Binding-site contacts:
Ligand atom C43 contacts residue TBA1 of chain 3.H at 1.0 Å.
Ligand atom C13 contacts residue TBA1 of chain 3.H at 1.1 Å.
Ligand atom C12 contacts residue TBA1 of chain 4.H at 0.6 Å.
Ligand atom C32 contacts residue TBA1 of chain 2.H at 0.9 Å.
Ligand atom C34 contacts residue TBA1 of chain 4.H at 0.6 Å.
Ligand atom C22 contacts residue TBA1 of chain 3.H at 0.3 Å.
Ligand atom C42 contacts residue TBA1 of chain 4.H at 0.3 Å.
Ligand atom C21 contacts residue TBA1 of chain 2.H at 0.2 Å.
Ligand atom N1 contacts residue TBA1 of chain 3.H at 0.0 Å (h-bond).
Ligand atom C22 contacts residue TBA1 of chain 4.H at 0.5 Å.
Ligand atom C12 contacts residue TBA1 of chain 3.H at 0.5 Å.
Ligand atom C43 contacts residue TBA1 of chain 4.H at 1.2 Å.
Ligand atom C44 contacts residue TBA1 of chain 2.H at 0.2 Å.
Ligand atom C44 contacts residue TBA1 of chain 4.H at 0.6 Å.
Ligand atom C24 contacts residue TBA1 of chain 3.H at 0.6 Å.
Ligand atom C12 contacts residue TBA1 of chain 2.H at 0.9 Å.
Ligand atom C14 contacts residue TBA1 of chain 2.H at 0.8 Å.
Ligand atom C23 contacts residue TBA1 of chain 4.H at 0.9 Å.
Ligand atom C31 contacts residue TBA1 of chain 2.H at 0.4 Å.
Ligand atom C34 contacts residue TBA1 of chain 2.H at 0.8 Å.
Ligand atom N1 contacts residue TBA1 of chain 2.H at 0.0 Å (h-bond).
Ligand atom C34 contacts residue TBA1 of chain 3.H at 0.6 Å.
Ligand atom C32 contacts residue TBA1 of chain 3.H at 0.3 Å.
Ligand atom N1 contacts residue TBA1 of chain 4.H at 0.0 Å (h-bond).
Ligand atom C24 contacts residue TBA1 of chain 4.H at 1.2 Å.
Ligand atom C41 contacts residue TBA1 of chain 2.H at 0.2 Å.
Ligand atom C42 contacts residue TBA1 of chain 3.H at 0.6 Å.
Ligand atom C14 contacts residue TBA1 of chain 4.H at 1.0 Å.
Ligand atom C42 contacts residue TBA1 of chain 2.H at 0.1 Å.
Ligand atom C43 contacts residue TBA1 of chain 2.H at 0.1 Å.
Ligand atom C33 contacts residue TBA1 of chain 3.H at 1.3 Å.
Ligand atom C44 contacts residue TBA1 of chain 3.H at 1.1 Å.
Ligand atom C23 contacts residue TBA1 of chain 2.H at 0.1 Å.
Ligand atom C11 contacts residue TBA1 of chain 2.H at 0.4 Å.
Ligand atom C32 contacts residue TBA1 of chain 4.H at 0.3 Å.
Ligand atom C22 contacts residue TBA1 of chain 2.H at 0.1 Å.
Ligand atom C13 contacts residue TBA1 of chain 4.H at 1.1 Å.
Ligand atom C24 contacts residue TBA1 of chain 2.H at 0.2 Å.
Ligand atom C14 contacts residue TBA1 of chain 3.H at 0.9 Å.
Ligand atom C13 contacts residue TBA1 of chain 2.H at 1.0 Å.

Sequence of chain 3.C:
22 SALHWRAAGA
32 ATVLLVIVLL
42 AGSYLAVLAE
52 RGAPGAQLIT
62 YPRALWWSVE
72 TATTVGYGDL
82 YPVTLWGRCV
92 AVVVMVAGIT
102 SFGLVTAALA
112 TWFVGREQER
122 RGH

Sequence of chain 4.C:
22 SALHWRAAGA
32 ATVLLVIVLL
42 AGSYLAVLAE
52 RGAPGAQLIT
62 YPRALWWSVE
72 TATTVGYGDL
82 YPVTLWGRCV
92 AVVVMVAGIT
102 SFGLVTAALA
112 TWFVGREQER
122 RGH

A protein and the small-molecule ligand that binds it are described below.
Small molecule (SMILES): CCCC[N+](CCCC)(CCCC)CCCC

Sequence of chain 2.C:
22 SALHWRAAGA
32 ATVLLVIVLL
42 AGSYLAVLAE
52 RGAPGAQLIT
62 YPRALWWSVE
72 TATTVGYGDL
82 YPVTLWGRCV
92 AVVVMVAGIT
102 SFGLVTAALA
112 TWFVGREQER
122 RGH

Sequence of chain 1.C:
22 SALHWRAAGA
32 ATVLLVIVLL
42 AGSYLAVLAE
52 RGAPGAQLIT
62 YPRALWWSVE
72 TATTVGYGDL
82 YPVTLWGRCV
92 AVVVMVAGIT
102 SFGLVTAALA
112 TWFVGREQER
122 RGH